Binding-site contacts:
Ligand atom O2B contacts residue CYS16 of chain 1.E at 3.6 Å (h-bond).
Ligand atom C6 contacts residue LYS162 of chain 1.E at 3.4 Å.
Ligand atom O2B contacts residue GLY14 of chain 1.E at 2.3 Å.
Ligand atom N1 contacts residue LYS162 of chain 1.E at 3.0 Å.
Ligand atom O6 contacts residue LYS162 of chain 1.E at 3.0 Å (salt-bridge).
Ligand atom PB contacts residue ALA15 of chain 1.E at 2.6 Å.
Ligand atom O2G contacts residue GLY14 of chain 1.E at 3.1 Å.
Ligand atom C4' contacts residue CYS20 of chain 1.E at 3.8 Å (hydrophobic).
Ligand atom C5' contacts residue GLY17 of chain 1.E at 3.3 Å.
Ligand atom O5' contacts residue THR19 of chain 1.E at 3.5 Å (h-bond).
Ligand atom O2A contacts residue THR19 of chain 1.E at 3.3 Å (h-bond).
Ligand atom O2G contacts residue ALA15 of chain 1.E at 3.8 Å.
Ligand atom PA contacts residue THR19 of chain 1.E at 3.4 Å.
Ligand atom O1B contacts residue ALA15 of chain 1.E at 3.5 Å (h-bond).
Ligand atom O2G contacts residue LYS18 of chain 1.E at 3.2 Å (salt-bridge).
Ligand atom N2 contacts residue LEU121 of chain 1.E at 4.0 Å.
Ligand atom S1G contacts residue ALA61 of chain 1.E at 3.4 Å.
Ligand atom S1G contacts residue GLN63 of chain 1.E at 3.7 Å.
Ligand atom N7 contacts residue PHE30 of chain 1.E at 3.9 Å.
Ligand atom O4' contacts residue LYS118 of chain 1.E at 3.3 Å (salt-bridge).
Ligand atom C1' contacts residue LYS118 of chain 1.E at 3.8 Å.
Ligand atom C8 contacts residue CYS20 of chain 1.E at 3.8 Å (hydrophobic).
Ligand atom N9 contacts residue LYS118 of chain 1.E at 3.6 Å.
Ligand atom C4 contacts residue LYS118 of chain 1.E at 3.9 Å.
Ligand atom O2A contacts residue GLY17 of chain 1.E at 3.4 Å (h-bond).
Ligand atom O1A contacts residue THR19 of chain 1.E at 3.0 Å (h-bond).
Ligand atom O5' contacts residue CYS20 of chain 1.E at 3.7 Å.
Ligand atom O3G contacts residue GLN63 of chain 1.E at 3.9 Å.
Ligand atom O2A contacts residue LYS18 of chain 1.E at 3.9 Å.
Ligand atom C3' contacts residue CYS20 of chain 1.E at 3.2 Å (hydrophobic).
Ligand atom S1G contacts residue THR37 of chain 1.E at 3.3 Å (h-bond).
Ligand atom O2A contacts residue CYS16 of chain 1.E at 4.0 Å.
Ligand atom PG contacts residue GLY14 of chain 1.E at 3.9 Å.
Ligand atom O3B contacts residue ALA15 of chain 1.E at 3.7 Å.
Ligand atom O2B contacts residue ALA15 of chain 1.E at 1.2 Å (h-bond).
Ligand atom O6 contacts residue ALA161 of chain 1.E at 3.6 Å.
Ligand atom C5' contacts residue CYS20 of chain 1.E at 3.4 Å (hydrophobic).
Ligand atom O3G contacts residue GLY14 of chain 1.E at 3.5 Å.
Ligand atom O3A contacts residue ALA15 of chain 1.E at 3.1 Å.
Ligand atom PB contacts residue GLY14 of chain 1.E at 3.8 Å.

This small molecule binds to this protein.
Small molecule (SMILES): Nc1nc2c(ncn2[C@@H]2O[C@H](CO[P](=O)(O)O[P](=O)(O)OP(O)(O)=S)[C@@H](O)[C@H]2O)c(=O)[nH]1

Sequence of chain 1.E:
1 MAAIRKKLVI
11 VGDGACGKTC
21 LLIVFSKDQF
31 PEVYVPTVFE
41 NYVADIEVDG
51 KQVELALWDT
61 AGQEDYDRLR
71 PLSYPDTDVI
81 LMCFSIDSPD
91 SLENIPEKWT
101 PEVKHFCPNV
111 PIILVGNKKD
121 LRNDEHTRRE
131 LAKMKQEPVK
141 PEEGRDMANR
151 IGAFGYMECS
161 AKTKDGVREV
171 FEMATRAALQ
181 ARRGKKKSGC